A small-molecule ligand and the protein it binds are described below.
Small molecule (SMILES): CC(=O)N[C@H](Cc1ccccc1)C(=O)N[C@@H](CC1=NC=NC1)C(=O)N1CCC[C@@H]1C(=O)O

Sequence of chain 1.B:
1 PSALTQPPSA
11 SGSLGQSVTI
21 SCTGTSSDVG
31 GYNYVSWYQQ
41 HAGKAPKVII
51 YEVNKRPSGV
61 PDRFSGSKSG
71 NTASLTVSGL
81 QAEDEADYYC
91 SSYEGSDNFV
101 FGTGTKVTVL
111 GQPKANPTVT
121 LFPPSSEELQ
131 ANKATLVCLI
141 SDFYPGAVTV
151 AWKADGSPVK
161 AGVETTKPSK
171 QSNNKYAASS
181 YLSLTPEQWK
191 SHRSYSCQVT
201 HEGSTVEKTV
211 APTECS

Binding-site contacts:
Ligand atom NE2 contacts residue TYR51 of chain 1.A at 2.7 Å (h-bond).
Ligand atom O contacts residue PHE99 of chain 1.A at 3.3 Å.
Ligand atom O contacts residue TYR34 of chain 1.B at 2.9 Å (h-bond).
Ligand atom O contacts residue VAL48 of chain 1.B at 3.8 Å.
Ligand atom CE1 contacts residue TYR51 of chain 1.A at 3.5 Å (hydrophobic).
Ligand atom CB contacts residue TYR34 of chain 1.A at 3.4 Å (hydrophobic).
Ligand atom N contacts residue PHE99 of chain 1.A at 4.0 Å.
Ligand atom CE2 contacts residue GLU52 of chain 1.B at 3.9 Å.
Ligand atom CG contacts residue TYR34 of chain 1.A at 3.9 Å (hydrophobic).
Ligand atom O contacts residue TYR34 of chain 1.A at 4.1 Å.
Ligand atom ND1 contacts residue TYR34 of chain 1.A at 3.9 Å.
Ligand atom CE1 contacts residue TYR34 of chain 1.A at 3.3 Å (hydrophobic).
Ligand atom CH3 contacts residue PHE99 of chain 1.A at 3.7 Å (hydrophobic).
Ligand atom CH3 contacts residue VAL48 of chain 1.B at 3.9 Å (hydrophobic).
Ligand atom NE2 contacts residue TYR34 of chain 1.A at 3.0 Å.
Ligand atom CE2 contacts residue TYR34 of chain 1.B at 3.7 Å (hydrophobic).
Ligand atom CD contacts residue TYR34 of chain 1.A at 3.8 Å (hydrophobic).
Ligand atom CD1 contacts residue TYR34 of chain 1.B at 4.0 Å (hydrophobic).
Ligand atom CD2 contacts residue TYR34 of chain 1.A at 3.4 Å (hydrophobic).
Ligand atom O contacts residue PHE99 of chain 1.A at 3.7 Å.
Ligand atom CG contacts residue TYR34 of chain 1.A at 3.1 Å (hydrophobic).
Ligand atom C contacts residue PHE99 of chain 1.A at 4.0 Å (hydrophobic).
Ligand atom CD2 contacts residue PHE99 of chain 1.A at 3.7 Å (hydrophobic).
Ligand atom CB contacts residue PHE99 of chain 1.A at 3.5 Å (hydrophobic).
Ligand atom CE1 contacts residue TYR34 of chain 1.B at 3.1 Å (hydrophobic).
Ligand atom C contacts residue PHE99 of chain 1.A at 3.6 Å (hydrophobic).
Ligand atom C contacts residue TYR38 of chain 1.B at 3.6 Å (hydrophobic).
Ligand atom CZ contacts residue GLU52 of chain 1.B at 3.2 Å.
Ligand atom CH3 contacts residue TYR38 of chain 1.B at 3.7 Å (hydrophobic).
Ligand atom CH3 contacts residue TYR38 of chain 1.A at 3.5 Å (hydrophobic).
Ligand atom C contacts residue TYR34 of chain 1.B at 3.9 Å (hydrophobic).
Ligand atom CE1 contacts residue SER36 of chain 1.A at 3.4 Å.
Ligand atom N contacts residue PHE99 of chain 1.A at 3.7 Å.
Ligand atom NE2 contacts residue SER36 of chain 1.A at 3.5 Å (h-bond).
Ligand atom CG contacts residue PHE99 of chain 1.A at 4.0 Å (hydrophobic).
Ligand atom CE1 contacts residue GLU52 of chain 1.B at 3.2 Å.
Ligand atom ND1 contacts residue PHE99 of chain 1.A at 3.9 Å.
Ligand atom N contacts residue TYR38 of chain 1.B at 3.5 Å (h-bond).
Ligand atom CZ contacts residue TYR34 of chain 1.B at 3.1 Å (hydrophobic).
Ligand atom CD2 contacts residue TYR51 of chain 1.A at 3.6 Å (hydrophobic).

Sequence of chain 1.A:
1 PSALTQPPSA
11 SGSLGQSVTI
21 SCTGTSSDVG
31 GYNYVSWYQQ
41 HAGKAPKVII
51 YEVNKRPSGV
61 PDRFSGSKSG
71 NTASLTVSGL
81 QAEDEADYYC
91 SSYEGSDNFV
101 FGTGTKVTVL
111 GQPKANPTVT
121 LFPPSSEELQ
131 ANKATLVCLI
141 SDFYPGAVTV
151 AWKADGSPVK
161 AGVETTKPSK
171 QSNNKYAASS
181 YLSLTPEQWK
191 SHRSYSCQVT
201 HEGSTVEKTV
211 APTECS